Sequence of chain 1.A:
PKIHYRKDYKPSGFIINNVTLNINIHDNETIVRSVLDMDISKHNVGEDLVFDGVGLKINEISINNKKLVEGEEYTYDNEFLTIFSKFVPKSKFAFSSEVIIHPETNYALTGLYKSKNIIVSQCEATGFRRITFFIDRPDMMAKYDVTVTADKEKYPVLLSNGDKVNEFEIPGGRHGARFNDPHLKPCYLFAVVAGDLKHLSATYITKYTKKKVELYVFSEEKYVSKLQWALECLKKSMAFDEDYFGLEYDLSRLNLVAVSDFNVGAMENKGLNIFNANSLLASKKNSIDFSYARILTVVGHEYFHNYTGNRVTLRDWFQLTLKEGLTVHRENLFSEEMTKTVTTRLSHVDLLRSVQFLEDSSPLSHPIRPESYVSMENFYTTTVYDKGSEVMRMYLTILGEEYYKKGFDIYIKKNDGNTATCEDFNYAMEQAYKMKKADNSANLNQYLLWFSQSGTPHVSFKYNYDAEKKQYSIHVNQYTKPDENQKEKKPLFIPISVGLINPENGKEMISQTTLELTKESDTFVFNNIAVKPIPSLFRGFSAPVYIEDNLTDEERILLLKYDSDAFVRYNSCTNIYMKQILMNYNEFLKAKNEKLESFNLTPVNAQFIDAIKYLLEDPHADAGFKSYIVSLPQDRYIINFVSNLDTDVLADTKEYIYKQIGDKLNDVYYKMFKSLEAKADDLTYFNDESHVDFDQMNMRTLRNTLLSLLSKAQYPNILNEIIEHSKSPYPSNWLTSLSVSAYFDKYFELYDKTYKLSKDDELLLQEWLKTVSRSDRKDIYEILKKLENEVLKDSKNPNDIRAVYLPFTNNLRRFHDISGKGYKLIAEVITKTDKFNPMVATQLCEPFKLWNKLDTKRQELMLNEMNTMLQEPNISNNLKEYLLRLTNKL

Binding-site contacts:
Ligand atom C14 contacts residue TYR409 of chain 1.A at 3.4 Å (hydrophobic).
Ligand atom N3 contacts residue GLU326 of chain 1.A at 3.2 Å (salt-bridge).
Ligand atom O contacts residue VAL288 of chain 1.A at 3.1 Å.
Ligand atom CL1 contacts residue ALA149 of chain 1.A at 3.0 Å.
Ligand atom O2 contacts residue TYR409 of chain 1.A at 2.6 Å (h-bond).
Ligand atom C12 contacts residue GOL1 of chain 1.H at 2.7 Å.
Ligand atom O3 contacts residue HIS329 of chain 1.A at 3.0 Å (h-bond).
Ligand atom CD1 contacts residue MET863 of chain 1.A at 3.2 Å (hydrophobic).
Ligand atom C8 contacts residue VAL288 of chain 1.A at 3.6 Å (hydrophobic).
Ligand atom O3 contacts residue GLU292 of chain 1.A at 2.9 Å (salt-bridge).
Ligand atom C14 contacts residue ZN1 of chain 1.B at 2.8 Å.
Ligand atom CL1 contacts residue GLU401 of chain 1.A at 3.5 Å.
Ligand atom CL1 contacts residue GLU148 of chain 1.A at 3.2 Å.
Ligand atom O3 contacts residue HIS325 of chain 1.A at 3.1 Å (h-bond).
Ligand atom N3 contacts residue GLU292 of chain 1.A at 3.6 Å (salt-bridge).
Ligand atom O2 contacts residue HIS325 of chain 1.A at 3.4 Å (h-bond).
Ligand atom CD1 contacts residue GLU401 of chain 1.A at 3.6 Å.
Ligand atom C9 contacts residue ALA290 of chain 1.A at 3.2 Å (hydrophobic).
Ligand atom N3 contacts residue ALA290 of chain 1.A at 2.8 Å (h-bond).
Ligand atom C10 contacts residue TYR409 of chain 1.A at 3.3 Å (hydrophobic).
Ligand atom C12 contacts residue GLY289 of chain 1.A at 2.9 Å.
Ligand atom C11 contacts residue GOL1 of chain 1.H at 3.3 Å.
Ligand atom C12 contacts residue ALA290 of chain 1.A at 3.5 Å (hydrophobic).
Ligand atom O3 contacts residue GLU326 of chain 1.A at 2.4 Å (salt-bridge).
Ligand atom O contacts residue ALA290 of chain 1.A at 3.4 Å (h-bond).
Ligand atom O2 contacts residue GLU348 of chain 1.A at 2.8 Å (salt-bridge).
Ligand atom CG2 contacts residue VAL288 of chain 1.A at 3.6 Å (hydrophobic).
Ligand atom CA contacts residue GLU148 of chain 1.A at 3.2 Å.
Ligand atom C4 contacts residue VAL288 of chain 1.A at 3.5 Å (hydrophobic).
Ligand atom N3 contacts residue ZN1 of chain 1.B at 3.0 Å.
Ligand atom N2 contacts residue TYR409 of chain 1.A at 3.5 Å (h-bond).
Ligand atom C14 contacts residue ALA290 of chain 1.A at 3.6 Å (hydrophobic).
Ligand atom C3 contacts residue GLU401 of chain 1.A at 3.6 Å.
Ligand atom C12 contacts residue VAL288 of chain 1.A at 3.4 Å (hydrophobic).
Ligand atom C3 contacts residue MET863 of chain 1.A at 3.2 Å (hydrophobic).
Ligand atom O2 contacts residue ZN1 of chain 1.B at 2.1 Å.
Ligand atom C9 contacts residue TYR409 of chain 1.A at 3.7 Å (hydrophobic).
Ligand atom O3 contacts residue ZN1 of chain 1.B at 2.2 Å.
Ligand atom C4 contacts residue MET863 of chain 1.A at 3.5 Å (hydrophobic).
Ligand atom CG1 contacts residue MET863 of chain 1.A at 3.5 Å (hydrophobic).

The protein below binds the small molecule below.
Small molecule (SMILES): CC(C)C[C@H](NC(=O)NCc1ccccc1Cl)C(=O)NO